This small molecule binds to this protein.
Small molecule (SMILES): Cc1cc(N)nc2cc(-c3ccc(OCc4ccccn4)c(CN)c3)ccc12

Sequence of chain 1.D:
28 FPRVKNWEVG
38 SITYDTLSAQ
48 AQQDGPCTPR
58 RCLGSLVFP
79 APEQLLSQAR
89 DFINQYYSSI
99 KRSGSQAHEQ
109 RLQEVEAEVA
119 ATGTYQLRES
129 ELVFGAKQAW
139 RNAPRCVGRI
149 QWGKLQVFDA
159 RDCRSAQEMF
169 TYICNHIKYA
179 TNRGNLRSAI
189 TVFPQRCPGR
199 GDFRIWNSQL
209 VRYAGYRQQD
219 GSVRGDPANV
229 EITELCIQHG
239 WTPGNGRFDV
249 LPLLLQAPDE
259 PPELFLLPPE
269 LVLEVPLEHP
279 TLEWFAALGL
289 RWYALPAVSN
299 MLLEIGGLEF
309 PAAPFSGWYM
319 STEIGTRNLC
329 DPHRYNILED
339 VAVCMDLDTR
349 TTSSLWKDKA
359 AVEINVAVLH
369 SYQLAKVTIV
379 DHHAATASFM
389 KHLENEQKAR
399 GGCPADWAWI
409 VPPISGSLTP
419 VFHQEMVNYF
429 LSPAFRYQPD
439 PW

Sequence of chain 1.C:
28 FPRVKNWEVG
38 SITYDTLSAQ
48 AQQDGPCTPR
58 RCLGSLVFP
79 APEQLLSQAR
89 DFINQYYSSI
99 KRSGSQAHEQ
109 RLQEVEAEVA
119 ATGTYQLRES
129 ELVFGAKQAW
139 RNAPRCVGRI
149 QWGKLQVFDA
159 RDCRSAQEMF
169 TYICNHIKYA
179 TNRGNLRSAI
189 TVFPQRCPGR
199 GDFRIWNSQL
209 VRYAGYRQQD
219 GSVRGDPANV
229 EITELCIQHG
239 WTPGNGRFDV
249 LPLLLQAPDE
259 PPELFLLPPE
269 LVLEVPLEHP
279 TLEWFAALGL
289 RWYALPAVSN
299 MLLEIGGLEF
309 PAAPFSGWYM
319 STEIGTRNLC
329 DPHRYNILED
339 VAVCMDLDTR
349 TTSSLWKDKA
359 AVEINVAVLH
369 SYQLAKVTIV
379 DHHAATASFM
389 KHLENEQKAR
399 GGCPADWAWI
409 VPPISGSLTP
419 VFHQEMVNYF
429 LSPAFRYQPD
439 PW

Binding-site contacts:
Ligand atom C07 contacts residue HEM1 of chain 1.GA at 3.5 Å.
Ligand atom N02 contacts residue PRO294 of chain 1.D at 3.7 Å.
Ligand atom C09 contacts residue GLU321 of chain 1.D at 3.2 Å.
Ligand atom C16 contacts residue HEM1 of chain 1.GA at 3.6 Å.
Ligand atom C02 contacts residue PRO294 of chain 1.D at 3.9 Å (hydrophobic).
Ligand atom C14 contacts residue HEM1 of chain 1.GA at 3.6 Å.
Ligand atom C12 contacts residue HEM1 of chain 1.GA at 2.8 Å.
Ligand atom C08 contacts residue VAL296 of chain 1.D at 3.8 Å (hydrophobic).
Ligand atom C26 contacts residue TRP34 of chain 1.C at 3.8 Å (hydrophobic).
Ligand atom C06 contacts residue HEM1 of chain 1.GA at 3.6 Å.
Ligand atom C16 contacts residue GLN207 of chain 1.D at 3.7 Å.
Ligand atom C02 contacts residue TRP316 of chain 1.D at 3.8 Å (hydrophobic).
Ligand atom N01 contacts residue GLU321 of chain 1.D at 2.6 Å (salt-bridge).
Ligand atom C23 contacts residue PHE65 of chain 1.D at 3.8 Å (hydrophobic).
Ligand atom C15 contacts residue HEM1 of chain 1.GA at 3.9 Å.
Ligand atom C03 contacts residue HEM1 of chain 1.GA at 3.3 Å.
Ligand atom C06 contacts residue PHE313 of chain 1.D at 3.8 Å (hydrophobic).
Ligand atom C09 contacts residue HEM1 of chain 1.GA at 3.2 Å.
Ligand atom N02 contacts residue GLU321 of chain 1.D at 2.9 Å (salt-bridge).
Ligand atom C10 contacts residue HEM1 of chain 1.GA at 3.9 Å.
Ligand atom C13 contacts residue TRP407 of chain 1.D at 3.7 Å (hydrophobic).
Ligand atom C07 contacts residue VAL296 of chain 1.D at 3.1 Å (hydrophobic).
Ligand atom C4A contacts residue PHE313 of chain 1.D at 3.4 Å (hydrophobic).
Ligand atom C06 contacts residue VAL296 of chain 1.D at 3.3 Å (hydrophobic).
Ligand atom C4A contacts residue HEM1 of chain 1.GA at 3.0 Å.
Ligand atom N18 contacts residue GLN207 of chain 1.D at 3.2 Å (h-bond).
Ligand atom C08 contacts residue HEM1 of chain 1.GA at 3.5 Å.
Ligand atom C17 contacts residue GLN207 of chain 1.D at 3.7 Å.
Ligand atom C02 contacts residue HEM1 of chain 1.GA at 3.9 Å.
Ligand atom C13 contacts residue HEM1 of chain 1.GA at 2.9 Å.
Ligand atom N02 contacts residue TRP316 of chain 1.D at 2.7 Å (h-bond).
Ligand atom C02 contacts residue GLU321 of chain 1.D at 3.5 Å.
Ligand atom N02 contacts residue HEM1 of chain 1.GA at 3.9 Å.
Ligand atom C11 contacts residue HEM1 of chain 1.GA at 3.1 Å.
Ligand atom N02 contacts residue TYR317 of chain 1.D at 3.5 Å.
Ligand atom C12 contacts residue TRP407 of chain 1.D at 3.9 Å (hydrophobic).
Ligand atom C10 contacts residue GLU321 of chain 1.D at 3.3 Å.
Ligand atom C04 contacts residue HEM1 of chain 1.GA at 3.6 Å.
Ligand atom C22 contacts residue PHE65 of chain 1.D at 3.9 Å (hydrophobic).
Ligand atom C05 contacts residue HEM1 of chain 1.GA at 3.9 Å.